Sequence of chain 7.F:
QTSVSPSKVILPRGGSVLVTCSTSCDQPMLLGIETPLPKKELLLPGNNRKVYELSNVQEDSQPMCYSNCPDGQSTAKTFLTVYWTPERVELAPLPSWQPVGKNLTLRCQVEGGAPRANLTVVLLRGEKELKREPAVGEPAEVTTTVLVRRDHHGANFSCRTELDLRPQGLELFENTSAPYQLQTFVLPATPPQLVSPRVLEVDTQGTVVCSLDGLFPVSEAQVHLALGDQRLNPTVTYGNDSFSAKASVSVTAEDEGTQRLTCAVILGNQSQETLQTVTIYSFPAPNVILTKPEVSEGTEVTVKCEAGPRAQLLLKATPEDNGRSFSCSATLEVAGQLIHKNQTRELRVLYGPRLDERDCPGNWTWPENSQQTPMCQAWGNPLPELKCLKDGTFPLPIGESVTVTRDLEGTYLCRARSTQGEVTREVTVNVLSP

A protein and the small-molecule ligand that binds it are described below.
Small molecule (SMILES): CC(=O)N[C@@H]1[C@@H](O)[C@H](O)[C@@H](CO)O[C@H]1O

Binding-site contacts:
Ligand atom C2 contacts residue ASN358 of chain 7.F at 2.5 Å.
Ligand atom O7 contacts residue ASN358 of chain 7.F at 3.3 Å (h-bond).
Ligand atom O5 contacts residue ASN358 of chain 7.F at 2.4 Å (h-bond).
Ligand atom C5 contacts residue ASN358 of chain 7.F at 3.6 Å.
Ligand atom O7 contacts residue SER343 of chain 7.F at 4.3 Å.
Ligand atom C1 contacts residue ASN358 of chain 7.F at 1.4 Å.
Ligand atom C3 contacts residue ASN358 of chain 7.F at 3.8 Å.
Ligand atom C7 contacts residue ASN358 of chain 7.F at 3.4 Å.
Ligand atom O7 contacts residue SER345 of chain 7.F at 4.2 Å.
Ligand atom N2 contacts residue ASN358 of chain 7.F at 2.9 Å (h-bond).
Ligand atom C4 contacts residue ASN358 of chain 7.F at 4.2 Å.